Binding-site contacts:
Ligand atom O6 contacts residue THR44 of chain 1.A at 2.8 Å (h-bond).
Ligand atom O3 contacts residue GLN207 of chain 1.A at 3.4 Å (h-bond).
Ligand atom C2 contacts residue SER306 of chain 1.A at 3.4 Å.
Ligand atom O2 contacts residue GLN207 of chain 1.A at 3.4 Å (h-bond).
Ligand atom O1 contacts residue THR396 of chain 1.A at 3.0 Å (h-bond).
Ligand atom C2 contacts residue GLU97 of chain 1.A at 3.7 Å.
Ligand atom O3 contacts residue TYR279 of chain 1.A at 2.7 Å (h-bond).
Ligand atom O6 contacts residue TYR279 of chain 1.A at 3.3 Å.
Ligand atom O3 contacts residue GLY305 of chain 1.A at 3.0 Å.
Ligand atom O5 contacts residue PHE42 of chain 1.A at 3.7 Å.
Ligand atom O1 contacts residue ASP397 of chain 1.A at 2.8 Å (salt-bridge).
Ligand atom O1 contacts residue GLN393 of chain 1.A at 3.4 Å.
Ligand atom O3 contacts residue SER306 of chain 1.A at 2.7 Å (h-bond).
Ligand atom C4 contacts residue SER306 of chain 1.A at 3.7 Å.
Ligand atom O6 contacts residue TRP303 of chain 1.A at 2.9 Å (h-bond).
Ligand atom O4 contacts residue PHE254 of chain 1.A at 3.1 Å.
Ligand atom C6 contacts residue THR44 of chain 1.A at 3.4 Å.
Ligand atom C6 contacts residue GLU97 of chain 1.A at 3.2 Å.
Ligand atom O3 contacts residue ASP145 of chain 1.A at 2.6 Å (salt-bridge).
Ligand atom C3 contacts residue SER306 of chain 1.A at 3.4 Å.
Ligand atom C6 contacts residue ARG72 of chain 1.A at 3.6 Å.
Ligand atom O2 contacts residue GLY305 of chain 1.A at 3.0 Å (h-bond).
Ligand atom O4 contacts residue GLU97 of chain 1.A at 3.6 Å (salt-bridge).
Ligand atom O5 contacts residue ARG72 of chain 1.A at 3.6 Å.
Ligand atom O2 contacts residue ASN73 of chain 1.A at 3.2 Å (h-bond).
Ligand atom O2 contacts residue GLU97 of chain 1.A at 2.7 Å (salt-bridge).
Ligand atom O6 contacts residue GLU97 of chain 1.A at 3.1 Å (salt-bridge).
Ligand atom C2 contacts residue THR396 of chain 1.A at 3.7 Å.
Ligand atom C3 contacts residue ASP145 of chain 1.A at 3.5 Å.
Ligand atom O4 contacts residue ASP145 of chain 1.A at 2.8 Å (salt-bridge).
Ligand atom O4 contacts residue TRP275 of chain 1.A at 3.7 Å.
Ligand atom O2 contacts residue ARG72 of chain 1.A at 3.7 Å.
Ligand atom O2 contacts residue THR396 of chain 1.A at 2.8 Å (h-bond).
Ligand atom O6 contacts residue ASN73 of chain 1.A at 3.4 Å (h-bond).
Ligand atom O6 contacts residue GLU74 of chain 1.A at 2.8 Å (salt-bridge).
Ligand atom O5 contacts residue ASP397 of chain 1.A at 3.6 Å.
Ligand atom C1 contacts residue ASP397 of chain 1.A at 3.3 Å.
Ligand atom O3 contacts residue TRP303 of chain 1.A at 3.6 Å.
Ligand atom C6 contacts residue TRP303 of chain 1.A at 3.3 Å (hydrophobic).
Ligand atom O2 contacts residue GLY304 of chain 1.A at 3.1 Å.

Sequence of chain 1.A:
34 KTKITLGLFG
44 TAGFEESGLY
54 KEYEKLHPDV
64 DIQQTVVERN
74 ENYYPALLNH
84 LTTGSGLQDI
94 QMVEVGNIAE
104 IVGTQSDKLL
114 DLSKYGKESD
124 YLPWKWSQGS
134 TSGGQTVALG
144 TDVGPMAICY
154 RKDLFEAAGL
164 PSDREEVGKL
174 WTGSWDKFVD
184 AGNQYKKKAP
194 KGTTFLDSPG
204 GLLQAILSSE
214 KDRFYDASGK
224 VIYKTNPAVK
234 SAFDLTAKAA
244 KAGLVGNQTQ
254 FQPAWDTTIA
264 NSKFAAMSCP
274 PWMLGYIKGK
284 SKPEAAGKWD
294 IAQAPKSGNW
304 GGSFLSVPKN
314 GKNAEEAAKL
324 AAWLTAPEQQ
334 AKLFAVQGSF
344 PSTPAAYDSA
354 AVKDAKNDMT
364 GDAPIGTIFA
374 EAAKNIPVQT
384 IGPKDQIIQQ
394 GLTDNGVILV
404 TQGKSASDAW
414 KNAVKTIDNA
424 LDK

The protein below binds the small molecule below.
Small molecule (SMILES): OC[C@H]1O[C@@H](O[C@H]2[C@H](O)[C@@H](O)[C@H](O[C@H]3[C@H](O)[C@@H](O)[C@H](O)O[C@@H]3CO)O[C@@H]2CO)[C@H](O)[C@@H](O)[C@@H]1O